Binding-site contacts:
Ligand atom O5 contacts residue PHE1100 of chain 1.C at 3.9 Å.
Ligand atom C4 contacts residue HIS1098 of chain 1.C at 3.8 Å.
Ligand atom C5 contacts residue PHE1100 of chain 1.C at 3.9 Å (hydrophobic).
Ligand atom C3 contacts residue THR1097 of chain 1.C at 3.8 Å.
Ligand atom N2 contacts residue ASN1095 of chain 1.C at 2.9 Å (h-bond).
Ligand atom C8 contacts residue THR1097 of chain 1.C at 4.2 Å.
Ligand atom N2 contacts residue HIS1098 of chain 1.C at 4.3 Å.
Ligand atom C1 contacts residue HIS1098 of chain 1.C at 4.4 Å.
Ligand atom C3 contacts residue HIS1098 of chain 1.C at 3.9 Å.
Ligand atom C1 contacts residue THR1097 of chain 1.C at 4.0 Å.
Ligand atom C4 contacts residue ASN1095 of chain 1.C at 4.2 Å.
Ligand atom C5 contacts residue HIS1098 of chain 1.C at 3.4 Å.
Ligand atom N2 contacts residue THR1097 of chain 1.C at 3.2 Å (h-bond).
Ligand atom O7 contacts residue HIS1098 of chain 1.C at 4.3 Å.
Ligand atom C8 contacts residue ASN1095 of chain 1.C at 4.1 Å.
Ligand atom C6 contacts residue PHE1100 of chain 1.C at 3.5 Å (hydrophobic).
Ligand atom O5 contacts residue ASN1095 of chain 1.C at 2.4 Å (h-bond).
Ligand atom C7 contacts residue THR1097 of chain 1.C at 4.2 Å.
Ligand atom C7 contacts residue ASN1095 of chain 1.C at 3.5 Å.
Ligand atom O5 contacts residue HIS1098 of chain 1.C at 4.3 Å.
Ligand atom O3 contacts residue THR1097 of chain 1.C at 4.4 Å.
Ligand atom C7 contacts residue HIS1098 of chain 1.C at 4.2 Å.
Ligand atom C2 contacts residue THR1097 of chain 1.C at 3.8 Å.
Ligand atom C6 contacts residue HIS1098 of chain 1.C at 4.2 Å.
Ligand atom O7 contacts residue ASN1095 of chain 1.C at 3.8 Å.
Ligand atom C2 contacts residue ASN1095 of chain 1.C at 2.5 Å.
Ligand atom O4 contacts residue HIS1098 of chain 1.C at 3.5 Å (h-bond).
Ligand atom C3 contacts residue ASN1095 of chain 1.C at 3.8 Å.
Ligand atom C5 contacts residue ASN1095 of chain 1.C at 3.7 Å.
Ligand atom C1 contacts residue ASN1095 of chain 1.C at 1.4 Å.

A protein and the small-molecule ligand that binds it are described below.
Small molecule (SMILES): CC(=O)N[C@H]1[C@H](O[C@H]2[C@H](O)[C@@H](NC(C)=O)CO[C@@H]2CO)O[C@H](CO)[C@@H](O)[C@@H]1O

Sequence of chain 1.C:
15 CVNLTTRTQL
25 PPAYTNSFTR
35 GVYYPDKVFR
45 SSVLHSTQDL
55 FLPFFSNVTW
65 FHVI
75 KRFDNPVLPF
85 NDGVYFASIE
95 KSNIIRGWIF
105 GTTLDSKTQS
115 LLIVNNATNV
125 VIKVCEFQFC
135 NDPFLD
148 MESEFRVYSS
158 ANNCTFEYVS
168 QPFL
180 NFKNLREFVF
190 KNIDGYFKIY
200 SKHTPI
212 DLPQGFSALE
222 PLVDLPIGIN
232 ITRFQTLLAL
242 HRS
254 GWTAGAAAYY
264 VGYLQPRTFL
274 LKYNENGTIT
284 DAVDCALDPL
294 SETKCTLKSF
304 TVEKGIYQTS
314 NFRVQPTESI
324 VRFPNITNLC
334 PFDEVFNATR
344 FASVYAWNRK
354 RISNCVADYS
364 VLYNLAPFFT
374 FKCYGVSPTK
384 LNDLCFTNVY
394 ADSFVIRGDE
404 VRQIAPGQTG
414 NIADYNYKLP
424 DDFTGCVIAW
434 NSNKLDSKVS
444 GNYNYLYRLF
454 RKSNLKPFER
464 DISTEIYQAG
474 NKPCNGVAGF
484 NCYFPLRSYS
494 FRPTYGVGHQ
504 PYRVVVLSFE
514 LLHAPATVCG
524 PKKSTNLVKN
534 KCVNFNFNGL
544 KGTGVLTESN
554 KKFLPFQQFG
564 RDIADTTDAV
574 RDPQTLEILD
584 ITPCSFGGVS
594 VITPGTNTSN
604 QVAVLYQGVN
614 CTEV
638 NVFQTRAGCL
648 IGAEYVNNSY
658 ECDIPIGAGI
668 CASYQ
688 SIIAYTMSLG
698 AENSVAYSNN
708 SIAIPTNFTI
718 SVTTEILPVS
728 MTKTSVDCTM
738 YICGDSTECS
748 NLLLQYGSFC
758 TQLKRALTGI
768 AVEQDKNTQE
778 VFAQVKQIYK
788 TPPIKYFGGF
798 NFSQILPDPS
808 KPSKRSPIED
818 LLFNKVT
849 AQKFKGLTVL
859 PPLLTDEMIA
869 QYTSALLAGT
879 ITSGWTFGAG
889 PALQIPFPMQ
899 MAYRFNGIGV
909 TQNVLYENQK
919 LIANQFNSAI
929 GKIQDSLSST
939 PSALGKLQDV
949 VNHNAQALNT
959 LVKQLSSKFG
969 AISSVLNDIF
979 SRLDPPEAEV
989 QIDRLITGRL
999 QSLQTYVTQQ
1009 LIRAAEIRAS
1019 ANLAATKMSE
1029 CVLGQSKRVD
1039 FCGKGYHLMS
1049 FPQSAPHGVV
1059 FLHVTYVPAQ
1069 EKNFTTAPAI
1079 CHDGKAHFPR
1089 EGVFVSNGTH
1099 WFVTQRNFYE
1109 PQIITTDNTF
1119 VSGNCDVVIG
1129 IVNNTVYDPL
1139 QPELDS